Sequence of chain 1.C:
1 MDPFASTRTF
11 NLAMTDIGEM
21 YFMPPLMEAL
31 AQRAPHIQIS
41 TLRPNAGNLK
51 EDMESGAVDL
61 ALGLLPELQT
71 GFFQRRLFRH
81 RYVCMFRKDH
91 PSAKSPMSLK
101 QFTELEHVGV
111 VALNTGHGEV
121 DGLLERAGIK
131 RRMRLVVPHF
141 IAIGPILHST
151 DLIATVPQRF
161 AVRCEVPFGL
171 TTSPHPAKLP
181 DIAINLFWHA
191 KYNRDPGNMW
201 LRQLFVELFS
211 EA

Binding-site contacts:
Ligand atom O2' contacts residue THR15 of chain 1.C at 3.1 Å (h-bond).
Ligand atom C2 contacts residue ILE17 of chain 1.C at 3.5 Å (hydrophobic).
Ligand atom C1' contacts residue THR15 of chain 1.C at 3.6 Å.
Ligand atom C4 contacts residue PHE78 of chain 1.C at 3.6 Å (hydrophobic).
Ligand atom C3 contacts residue HIS80 of chain 1.C at 3.5 Å.
Ligand atom O1' contacts residue HIS117 of chain 1.C at 2.6 Å (h-bond).
Ligand atom C3 contacts residue ILE184 of chain 1.C at 4.1 Å (hydrophobic).
Ligand atom C1 contacts residue GLY18 of chain 1.C at 4.3 Å.
Ligand atom O2' contacts residue LEU64 of chain 1.C at 4.3 Å.
Ligand atom C3 contacts residue ILE17 of chain 1.C at 3.8 Å (hydrophobic).
Ligand atom C4 contacts residue TYR21 of chain 1.C at 3.5 Å (hydrophobic).
Ligand atom C6 contacts residue GLY18 of chain 1.C at 3.6 Å.
Ligand atom C6 contacts residue PHE22 of chain 1.C at 4.0 Å (hydrophobic).
Ligand atom C5 contacts residue ILE184 of chain 1.C at 4.3 Å (hydrophobic).
Ligand atom C1' contacts residue HIS117 of chain 1.C at 3.9 Å.
Ligand atom C3 contacts residue PHE78 of chain 1.C at 4.0 Å (hydrophobic).
Ligand atom C3 contacts residue ARG159 of chain 1.C at 4.0 Å.
Ligand atom O2 contacts residue HIS117 of chain 1.C at 3.9 Å.
Ligand atom C5 contacts residue GLY18 of chain 1.C at 3.9 Å.
Ligand atom O1' contacts residue ILE184 of chain 1.C at 4.2 Å.
Ligand atom C6 contacts residue ILE184 of chain 1.C at 4.0 Å (hydrophobic).
Ligand atom O2' contacts residue ILE184 of chain 1.C at 4.0 Å.
Ligand atom C1' contacts residue ILE184 of chain 1.C at 3.7 Å (hydrophobic).
Ligand atom O1' contacts residue ILE17 of chain 1.C at 4.0 Å.
Ligand atom O2 contacts residue ILE17 of chain 1.C at 3.9 Å.
Ligand atom C2 contacts residue ILE184 of chain 1.C at 3.6 Å (hydrophobic).
Ligand atom O2 contacts residue PRO157 of chain 1.C at 3.5 Å.
Ligand atom C6 contacts residue ILE17 of chain 1.C at 4.2 Å (hydrophobic).
Ligand atom C1 contacts residue ILE184 of chain 1.C at 3.5 Å (hydrophobic).
Ligand atom C4 contacts residue ILE17 of chain 1.C at 4.2 Å (hydrophobic).
Ligand atom C1' contacts residue ILE17 of chain 1.C at 4.2 Å (hydrophobic).
Ligand atom C5 contacts residue PHE78 of chain 1.C at 4.3 Å (hydrophobic).
Ligand atom C1 contacts residue ILE17 of chain 1.C at 3.7 Å (hydrophobic).
Ligand atom O2 contacts residue HIS80 of chain 1.C at 3.0 Å (h-bond).
Ligand atom C5 contacts residue PHE22 of chain 1.C at 3.5 Å (hydrophobic).
Ligand atom O1' contacts residue THR15 of chain 1.C at 4.0 Å.
Ligand atom C2 contacts residue HIS80 of chain 1.C at 3.6 Å.
Ligand atom O2' contacts residue GLY63 of chain 1.C at 3.7 Å.
Ligand atom C5 contacts residue TYR21 of chain 1.C at 3.9 Å (hydrophobic).
Ligand atom O2 contacts residue ILE184 of chain 1.C at 3.9 Å.

The small molecule below binds the protein below.
Small molecule (SMILES): O=C(O)c1ccccc1O